The small molecule below binds the protein below.
Small molecule (SMILES): CC(=O)N[C@H]1[C@H](O[C@H]2[C@H](O)[C@@H](NC(C)=O)CO[C@@H]2CO[C@H]2O[C@@H](C)[C@@H](O)[C@@H](O)[C@@H]2O)O[C@H](CO)[C@@H](O)[C@@H]1O

Sequence of chain 4.A:
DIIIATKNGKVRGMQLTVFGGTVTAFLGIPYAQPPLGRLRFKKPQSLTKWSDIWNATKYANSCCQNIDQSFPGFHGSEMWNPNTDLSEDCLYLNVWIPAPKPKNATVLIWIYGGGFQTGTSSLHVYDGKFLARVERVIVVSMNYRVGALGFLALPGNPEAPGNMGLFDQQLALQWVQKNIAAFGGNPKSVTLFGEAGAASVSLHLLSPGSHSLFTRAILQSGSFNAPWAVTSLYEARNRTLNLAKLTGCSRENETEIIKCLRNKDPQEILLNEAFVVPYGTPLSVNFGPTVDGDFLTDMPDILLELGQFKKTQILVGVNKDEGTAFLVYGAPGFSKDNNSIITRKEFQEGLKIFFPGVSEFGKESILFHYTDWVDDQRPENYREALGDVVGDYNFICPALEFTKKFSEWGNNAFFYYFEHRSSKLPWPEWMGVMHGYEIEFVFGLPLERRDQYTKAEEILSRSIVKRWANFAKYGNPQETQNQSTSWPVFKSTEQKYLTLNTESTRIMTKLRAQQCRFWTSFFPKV

Binding-site contacts:
Ligand atom C2 contacts residue ASN341 of chain 4.A at 2.5 Å.
Ligand atom O7 contacts residue ASN341 of chain 4.A at 4.2 Å.
Ligand atom C7 contacts residue ASN342 of chain 4.A at 4.4 Å.
Ligand atom O5 contacts residue SER338 of chain 4.A at 3.4 Å.
Ligand atom C5 contacts residue PHE337 of chain 4.A at 4.5 Å (hydrophobic).
Ligand atom C8 contacts residue ASN341 of chain 4.A at 3.2 Å.
Ligand atom O7 contacts residue SER343 of chain 4.A at 4.3 Å.
Ligand atom O7 contacts residue ILE344 of chain 4.A at 4.4 Å.
Ligand atom C5 contacts residue ASN341 of chain 4.A at 3.5 Å.
Ligand atom C3 contacts residue ASN341 of chain 4.A at 3.8 Å.
Ligand atom O5 contacts residue SER338 of chain 4.A at 4.4 Å.
Ligand atom O5 contacts residue ASN341 of chain 4.A at 2.2 Å (h-bond).
Ligand atom C7 contacts residue GLY336 of chain 4.A at 4.5 Å.
Ligand atom C6 contacts residue SER338 of chain 4.A at 4.2 Å.
Ligand atom C6 contacts residue SER338 of chain 4.A at 3.7 Å.
Ligand atom C5 contacts residue ASN341 of chain 4.A at 4.2 Å.
Ligand atom C1 contacts residue GLY336 of chain 4.A at 4.5 Å.
Ligand atom C4 contacts residue ASN341 of chain 4.A at 4.2 Å.
Ligand atom O4 contacts residue GLY336 of chain 4.A at 3.8 Å.
Ligand atom C1 contacts residue ASN341 of chain 4.A at 1.4 Å.
Ligand atom C3 contacts residue GLY336 of chain 4.A at 4.3 Å.
Ligand atom C6 contacts residue ASP340 of chain 4.A at 4.5 Å.
Ligand atom N2 contacts residue ASN341 of chain 4.A at 3.1 Å (h-bond).
Ligand atom O7 contacts residue GLY336 of chain 4.A at 3.4 Å (h-bond).
Ligand atom C6 contacts residue ASN341 of chain 4.A at 4.0 Å.
Ligand atom O7 contacts residue ASN342 of chain 4.A at 3.6 Å (h-bond).
Ligand atom O7 contacts residue PRO335 of chain 4.A at 4.0 Å.
Ligand atom C5 contacts residue GLY336 of chain 4.A at 4.4 Å.
Ligand atom C5 contacts residue SER338 of chain 4.A at 3.8 Å.
Ligand atom C1 contacts residue SER338 of chain 4.A at 3.9 Å.
Ligand atom C7 contacts residue ASN341 of chain 4.A at 3.4 Å.
Ligand atom C6 contacts residue PHE337 of chain 4.A at 4.0 Å (hydrophobic).